Sequence of chain 1.B:
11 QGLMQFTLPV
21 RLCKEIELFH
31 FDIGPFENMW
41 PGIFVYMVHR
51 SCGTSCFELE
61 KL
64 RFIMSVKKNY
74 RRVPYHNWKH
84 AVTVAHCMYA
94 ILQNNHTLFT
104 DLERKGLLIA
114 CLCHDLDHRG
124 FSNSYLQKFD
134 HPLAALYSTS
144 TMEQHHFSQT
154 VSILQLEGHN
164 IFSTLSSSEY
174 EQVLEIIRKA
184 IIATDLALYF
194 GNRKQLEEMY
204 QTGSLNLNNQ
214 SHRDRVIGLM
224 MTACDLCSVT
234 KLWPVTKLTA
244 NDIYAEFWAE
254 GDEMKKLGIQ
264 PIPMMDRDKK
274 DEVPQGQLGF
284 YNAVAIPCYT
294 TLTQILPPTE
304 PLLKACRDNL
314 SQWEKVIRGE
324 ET

Binding-site contacts:
Ligand atom C13 contacts residue PHE283 of chain 1.B at 3.6 Å (hydrophobic).
Ligand atom C22 contacts residue GLY279 of chain 1.B at 3.6 Å.
Ligand atom C24 contacts residue PRO266 of chain 1.B at 3.4 Å (hydrophobic).
Ligand atom C25 contacts residue GLU275 of chain 1.B at 3.5 Å.
Ligand atom C24 contacts residue MET267 of chain 1.B at 3.8 Å (hydrophobic).
Ligand atom N18 contacts residue MET267 of chain 1.B at 3.5 Å.
Ligand atom C6 contacts residue ILE246 of chain 1.B at 3.7 Å (hydrophobic).
Ligand atom C22 contacts residue MET267 of chain 1.B at 3.5 Å (hydrophobic).
Ligand atom N5 contacts residue ILE246 of chain 1.B at 3.8 Å.
Ligand atom C20 contacts residue MET267 of chain 1.B at 3.7 Å (hydrophobic).
Ligand atom N19 contacts residue MET267 of chain 1.B at 3.6 Å.
Ligand atom C27 contacts residue MET267 of chain 1.B at 3.8 Å (hydrophobic).
Ligand atom C26 contacts residue LYS272 of chain 1.B at 3.9 Å.
Ligand atom N21 contacts residue MET267 of chain 1.B at 3.6 Å.
Ligand atom N12 contacts residue PHE283 of chain 1.B at 3.4 Å.
Ligand atom N19 contacts residue GLY279 of chain 1.B at 3.9 Å.
Ligand atom C14 contacts residue PHE283 of chain 1.B at 3.2 Å (hydrophobic).
Ligand atom C27 contacts residue GLU275 of chain 1.B at 3.8 Å.
Ligand atom C23 contacts residue MET267 of chain 1.B at 3.6 Å (hydrophobic).
Ligand atom C17 contacts residue MET267 of chain 1.B at 3.5 Å (hydrophobic).
Ligand atom C2 contacts residue PHE283 of chain 1.B at 3.8 Å (hydrophobic).
Ligand atom C26 contacts residue GLU275 of chain 1.B at 3.3 Å.
Ligand atom C20 contacts residue GLY279 of chain 1.B at 3.6 Å.
Ligand atom C14 contacts residue MET267 of chain 1.B at 3.9 Å (hydrophobic).
Ligand atom N1 contacts residue ILE246 of chain 1.B at 3.6 Å.
Ligand atom C9 contacts residue LEU189 of chain 1.B at 3.6 Å (hydrophobic).
Ligand atom C10 contacts residue PHE283 of chain 1.B at 3.9 Å (hydrophobic).
Ligand atom O11 contacts residue GLN280 of chain 1.B at 3.0 Å (h-bond).
Ligand atom C6 contacts residue SER231 of chain 1.B at 3.8 Å.
Ligand atom C16 contacts residue TYR247 of chain 1.B at 3.6 Å (hydrophobic).
Ligand atom C25 contacts residue PRO266 of chain 1.B at 3.7 Å (hydrophobic).
Ligand atom C15 contacts residue MET267 of chain 1.B at 3.5 Å (hydrophobic).
Ligand atom C4 contacts residue LEU229 of chain 1.B at 3.6 Å (hydrophobic).
Ligand atom O8 contacts residue PHE283 of chain 1.B at 3.5 Å.
Ligand atom C16 contacts residue GLN280 of chain 1.B at 3.7 Å.
Ligand atom N21 contacts residue TYR247 of chain 1.B at 2.6 Å (h-bond).
Ligand atom C6 contacts residue VAL232 of chain 1.B at 3.5 Å (hydrophobic).
Ligand atom N1 contacts residue PHE283 of chain 1.B at 3.8 Å.
Ligand atom C20 contacts residue TYR247 of chain 1.B at 3.8 Å (hydrophobic).
Ligand atom C17 contacts residue TYR247 of chain 1.B at 3.3 Å (hydrophobic).

The protein below binds the small molecule below.
Small molecule (SMILES): COCc1cnn(C)c1C(=O)Nc1ccn2nc(-c3ccccc3)nc2c1